The small molecule below binds the protein below.
Small molecule (SMILES): OC[C@H]1O[C@H](O)[C@@H](O)[C@@H](O)[C@@H]1O

Sequence of chain 1.A:
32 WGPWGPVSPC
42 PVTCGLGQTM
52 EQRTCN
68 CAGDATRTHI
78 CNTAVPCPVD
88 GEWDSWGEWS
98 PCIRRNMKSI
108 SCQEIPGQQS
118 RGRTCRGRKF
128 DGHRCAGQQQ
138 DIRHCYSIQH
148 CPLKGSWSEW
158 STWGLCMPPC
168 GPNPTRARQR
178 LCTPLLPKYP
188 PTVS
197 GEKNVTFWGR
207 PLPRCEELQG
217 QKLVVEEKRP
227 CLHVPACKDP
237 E

Binding-site contacts:
Ligand atom C1 contacts residue TRP96 of chain 1.A at 1.5 Å (hydrophobic).
Ligand atom O5 contacts residue TRP96 of chain 1.A at 2.4 Å.
Ligand atom O5 contacts residue ARG140 of chain 1.A at 2.6 Å (salt-bridge).
Ligand atom C2 contacts residue GLU95 of chain 1.A at 4.4 Å.
Ligand atom O6 contacts residue GLY205 of chain 1.A at 4.4 Å.
Ligand atom O4 contacts residue TRP96 of chain 1.A at 4.1 Å.
Ligand atom O3 contacts residue TRP96 of chain 1.A at 4.2 Å.
Ligand atom C3 contacts residue TRP96 of chain 1.A at 3.5 Å (hydrophobic).
Ligand atom O6 contacts residue TRP204 of chain 1.A at 3.4 Å.
Ligand atom O2 contacts residue TRP96 of chain 1.A at 2.6 Å.
Ligand atom C6 contacts residue ARG140 of chain 1.A at 4.5 Å.
Ligand atom O2 contacts residue GLY94 of chain 1.A at 3.5 Å (h-bond).
Ligand atom C3 contacts residue GLU95 of chain 1.A at 4.0 Å.
Ligand atom C1 contacts residue ARG140 of chain 1.A at 3.6 Å.
Ligand atom C5 contacts residue TRP96 of chain 1.A at 3.7 Å (hydrophobic).
Ligand atom C6 contacts residue TRP204 of chain 1.A at 3.9 Å (hydrophobic).
Ligand atom O5 contacts residue TRP204 of chain 1.A at 3.9 Å.
Ligand atom O6 contacts residue PHE203 of chain 1.A at 4.4 Å.
Ligand atom C4 contacts residue TRP96 of chain 1.A at 4.1 Å (hydrophobic).
Ligand atom C1 contacts residue TRP204 of chain 1.A at 4.2 Å (hydrophobic).
Ligand atom O6 contacts residue ARG140 of chain 1.A at 4.2 Å.
Ligand atom C5 contacts residue ARG140 of chain 1.A at 3.7 Å.
Ligand atom O2 contacts residue GLU95 of chain 1.A at 3.6 Å.
Ligand atom O3 contacts residue GLU95 of chain 1.A at 2.7 Å (salt-bridge).
Ligand atom C2 contacts residue TRP96 of chain 1.A at 2.2 Å (hydrophobic).